Sequence of chain 6.B:
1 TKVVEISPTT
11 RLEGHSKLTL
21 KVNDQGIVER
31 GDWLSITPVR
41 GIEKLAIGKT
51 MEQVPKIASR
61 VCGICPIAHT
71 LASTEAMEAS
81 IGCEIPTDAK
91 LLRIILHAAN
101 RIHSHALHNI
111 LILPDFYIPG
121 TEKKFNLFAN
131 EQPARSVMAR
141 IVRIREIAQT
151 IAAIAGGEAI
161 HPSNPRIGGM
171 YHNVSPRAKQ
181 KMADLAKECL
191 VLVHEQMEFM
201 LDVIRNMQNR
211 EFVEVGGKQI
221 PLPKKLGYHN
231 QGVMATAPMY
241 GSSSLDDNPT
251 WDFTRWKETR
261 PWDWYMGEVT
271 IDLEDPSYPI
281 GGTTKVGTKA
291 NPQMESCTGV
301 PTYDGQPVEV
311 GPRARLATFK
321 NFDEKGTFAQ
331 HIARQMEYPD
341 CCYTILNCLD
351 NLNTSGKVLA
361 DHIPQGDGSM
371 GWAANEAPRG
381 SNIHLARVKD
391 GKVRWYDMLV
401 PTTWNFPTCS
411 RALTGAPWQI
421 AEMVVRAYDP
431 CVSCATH

Binding-site contacts:
Ligand atom O5 contacts residue TRP395 of chain 6.B at 3.6 Å.
Ligand atom C2 contacts residue ARG387 of chain 6.B at 4.3 Å.
Ligand atom C4 contacts residue TRP395 of chain 6.B at 3.7 Å (hydrophobic).
Ligand atom C3 contacts residue TRP395 of chain 6.B at 3.5 Å (hydrophobic).
Ligand atom C2 contacts residue TRP395 of chain 6.B at 3.7 Å (hydrophobic).
Ligand atom O5 contacts residue ARG387 of chain 6.B at 3.0 Å (salt-bridge).
Ligand atom C1 contacts residue ARG387 of chain 6.B at 4.4 Å.
Ligand atom C4 contacts residue ARG387 of chain 6.B at 4.0 Å.

A protein and the small-molecule ligand that binds it are described below.
Small molecule (SMILES): C[C@@H](O)[C@@H](C)O